Binding-site contacts:
Ligand atom N2 contacts residue ASN378 of chain 1.B at 2.9 Å (h-bond).
Ligand atom C7 contacts residue LEU383 of chain 1.B at 3.9 Å (hydrophobic).
Ligand atom C8 contacts residue LEU383 of chain 1.B at 3.7 Å (hydrophobic).
Ligand atom C1 contacts residue ASN381 of chain 1.B at 4.2 Å.
Ligand atom C1 contacts residue THR385 of chain 1.B at 4.3 Å.
Ligand atom O7 contacts residue ASN378 of chain 1.B at 3.1 Å (h-bond).
Ligand atom O4 contacts residue ARG194 of chain 1.B at 4.2 Å.
Ligand atom O5 contacts residue ASN378 of chain 1.B at 2.5 Å (h-bond).
Ligand atom O6 contacts residue ARG158 of chain 1.B at 4.1 Å.
Ligand atom C7 contacts residue THR385 of chain 1.B at 4.3 Å.
Ligand atom C8 contacts residue SER155 of chain 1.B at 4.0 Å.
Ligand atom O7 contacts residue ASN381 of chain 1.B at 4.1 Å.
Ligand atom C6 contacts residue ASN378 of chain 1.B at 4.5 Å.
Ligand atom C7 contacts residue ASN381 of chain 1.B at 3.6 Å.
Ligand atom C8 contacts residue PRO407 of chain 1.B at 4.3 Å (hydrophobic).
Ligand atom O6 contacts residue ASN378 of chain 1.B at 4.1 Å.
Ligand atom O5 contacts residue THR380 of chain 1.B at 4.0 Å.
Ligand atom C7 contacts residue ASN378 of chain 1.B at 3.4 Å.
Ligand atom C1 contacts residue THR380 of chain 1.B at 3.8 Å.
Ligand atom C8 contacts residue ASN381 of chain 1.B at 4.1 Å.
Ligand atom C4 contacts residue ASN378 of chain 1.B at 4.2 Å.
Ligand atom O7 contacts residue LEU383 of chain 1.B at 3.6 Å.
Ligand atom C6 contacts residue ARG158 of chain 1.B at 3.6 Å.
Ligand atom C5 contacts residue THR385 of chain 1.B at 4.4 Å.
Ligand atom C1 contacts residue ASN378 of chain 1.B at 1.5 Å.
Ligand atom C3 contacts residue ASN378 of chain 1.B at 3.7 Å.
Ligand atom C5 contacts residue ASN378 of chain 1.B at 3.4 Å.
Ligand atom O7 contacts residue THR385 of chain 1.B at 3.4 Å (h-bond).
Ligand atom C2 contacts residue ASN381 of chain 1.B at 3.6 Å.
Ligand atom C2 contacts residue ASN378 of chain 1.B at 2.6 Å.
Ligand atom N2 contacts residue ASN381 of chain 1.B at 2.8 Å (h-bond).
Ligand atom O7 contacts residue ARG158 of chain 1.B at 3.6 Å.

Sequence of chain 1.B:
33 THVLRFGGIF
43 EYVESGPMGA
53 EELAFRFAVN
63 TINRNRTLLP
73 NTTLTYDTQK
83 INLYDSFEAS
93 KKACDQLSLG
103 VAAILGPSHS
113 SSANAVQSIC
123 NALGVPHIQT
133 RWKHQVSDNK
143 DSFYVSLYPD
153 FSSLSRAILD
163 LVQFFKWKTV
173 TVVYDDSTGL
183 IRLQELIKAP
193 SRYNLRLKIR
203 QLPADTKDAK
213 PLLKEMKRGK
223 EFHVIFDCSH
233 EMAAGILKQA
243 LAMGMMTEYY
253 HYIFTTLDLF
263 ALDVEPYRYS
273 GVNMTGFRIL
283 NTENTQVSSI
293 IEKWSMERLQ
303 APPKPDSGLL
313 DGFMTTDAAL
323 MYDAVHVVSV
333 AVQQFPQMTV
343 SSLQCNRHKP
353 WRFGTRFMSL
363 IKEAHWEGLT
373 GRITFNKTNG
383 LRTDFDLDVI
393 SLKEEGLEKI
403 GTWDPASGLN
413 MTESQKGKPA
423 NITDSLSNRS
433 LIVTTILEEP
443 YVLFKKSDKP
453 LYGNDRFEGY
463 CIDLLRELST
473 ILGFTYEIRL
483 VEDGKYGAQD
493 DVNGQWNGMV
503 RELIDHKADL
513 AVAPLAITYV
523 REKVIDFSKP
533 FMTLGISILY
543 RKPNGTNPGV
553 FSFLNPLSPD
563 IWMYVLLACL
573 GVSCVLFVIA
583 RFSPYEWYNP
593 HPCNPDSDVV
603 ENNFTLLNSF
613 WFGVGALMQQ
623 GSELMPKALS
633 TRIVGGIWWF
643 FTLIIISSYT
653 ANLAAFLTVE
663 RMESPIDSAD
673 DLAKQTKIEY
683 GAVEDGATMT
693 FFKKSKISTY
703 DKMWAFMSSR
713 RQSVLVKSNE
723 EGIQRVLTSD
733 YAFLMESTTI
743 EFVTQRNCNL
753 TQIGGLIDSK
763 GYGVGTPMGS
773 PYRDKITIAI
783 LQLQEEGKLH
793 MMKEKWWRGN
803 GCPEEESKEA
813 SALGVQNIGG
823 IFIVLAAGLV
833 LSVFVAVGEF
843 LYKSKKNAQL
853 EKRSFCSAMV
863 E

This protein binds this small molecule.
Small molecule (SMILES): CC(=O)N[C@H]1[C@H](O[C@H]2[C@H](O)[C@@H](NC(C)=O)CO[C@@H]2CO)O[C@H](CO)[C@@H](O[C@@H]2O[C@H](CO)[C@@H](O)[C@H](O)[C@@H]2O)[C@@H]1O